Sequence of chain 2.A:
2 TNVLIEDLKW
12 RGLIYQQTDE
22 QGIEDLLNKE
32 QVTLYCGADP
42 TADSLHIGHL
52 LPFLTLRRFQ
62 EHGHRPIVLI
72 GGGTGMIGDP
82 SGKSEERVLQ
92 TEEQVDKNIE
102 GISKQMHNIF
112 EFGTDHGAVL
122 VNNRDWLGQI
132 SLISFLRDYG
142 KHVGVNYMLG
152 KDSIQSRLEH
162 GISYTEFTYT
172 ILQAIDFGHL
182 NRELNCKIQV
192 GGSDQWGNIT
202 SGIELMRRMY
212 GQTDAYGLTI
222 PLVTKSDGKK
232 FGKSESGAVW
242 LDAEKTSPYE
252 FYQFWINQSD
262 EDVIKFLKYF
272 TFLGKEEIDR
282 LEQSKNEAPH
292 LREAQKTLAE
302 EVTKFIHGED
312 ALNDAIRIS

The protein below binds the small molecule below.
Small molecule (SMILES): N[C@@H](Cc1ccc(O)cc1)C(=O)N[C@H](C(=O)O)[C@H]1[C@H](O)[C@]2(O)CO[C@@H]([C@@H]2O)N1O

Binding-site contacts:
Ligand atom O18 contacts residue ASP80 of chain 2.A at 3.6 Å (salt-bridge).
Ligand atom N16 contacts residue ASP80 of chain 2.A at 2.7 Å (salt-bridge).
Ligand atom N5 contacts residue GLY38 of chain 2.A at 3.5 Å (h-bond).
Ligand atom C17 contacts residue GLN196 of chain 2.A at 3.1 Å.
Ligand atom C14 contacts residue TYR170 of chain 2.A at 3.5 Å (hydrophobic).
Ligand atom C11 contacts residue TYR36 of chain 2.A at 3.5 Å (hydrophobic).
Ligand atom C8 contacts residue THR75 of chain 2.A at 3.8 Å.
Ligand atom C2 contacts residue HIS50 of chain 2.A at 3.8 Å.
Ligand atom O13 contacts residue ASP177 of chain 2.A at 3.3 Å.
Ligand atom C10 contacts residue GLN174 of chain 2.A at 2.9 Å.
Ligand atom O13 contacts residue LEU70 of chain 2.A at 2.6 Å.
Ligand atom C15 contacts residue GLN196 of chain 2.A at 3.1 Å.
Ligand atom O22 contacts residue ALA39 of chain 2.A at 3.4 Å.
Ligand atom C15 contacts residue GLN174 of chain 2.A at 3.5 Å.
Ligand atom O13 contacts residue TYR36 of chain 2.A at 2.7 Å (h-bond).
Ligand atom O28 contacts residue GLY38 of chain 2.A at 2.4 Å (h-bond).
Ligand atom N16 contacts residue GLN174 of chain 2.A at 2.9 Å (h-bond).
Ligand atom O18 contacts residue GLN196 of chain 2.A at 2.6 Å (h-bond).
Ligand atom O64 contacts residue HIS50 of chain 2.A at 2.8 Å (h-bond).
Ligand atom C21 contacts residue ASP40 of chain 2.A at 3.6 Å.
Ligand atom N19 contacts residue GLY38 of chain 2.A at 3.4 Å (h-bond).
Ligand atom O31 contacts residue PRO53 of chain 2.A at 3.7 Å.
Ligand atom C12 contacts residue ASP177 of chain 2.A at 3.8 Å.
Ligand atom C12 contacts residue LEU70 of chain 2.A at 3.2 Å (hydrophobic).
Ligand atom C6 contacts residue GLY38 of chain 2.A at 3.5 Å.
Ligand atom O32 contacts residue ASP195 of chain 2.A at 2.7 Å (salt-bridge).
Ligand atom C7 contacts residue LEU70 of chain 2.A at 3.1 Å (hydrophobic).
Ligand atom C21 contacts residue ALA39 of chain 2.A at 3.3 Å (hydrophobic).
Ligand atom N16 contacts residue GLN196 of chain 2.A at 3.1 Å (h-bond).
Ligand atom N16 contacts residue TYR170 of chain 2.A at 2.9 Å (h-bond).
Ligand atom C7 contacts residue ASN124 of chain 2.A at 3.6 Å.
Ligand atom O23 contacts residue ASP40 of chain 2.A at 2.5 Å (salt-bridge).
Ligand atom O23 contacts residue ALA39 of chain 2.A at 2.8 Å.
Ligand atom C9 contacts residue GLN174 of chain 2.A at 3.5 Å.
Ligand atom C12 contacts residue GLN174 of chain 2.A at 3.6 Å.
Ligand atom C12 contacts residue TYR36 of chain 2.A at 3.5 Å (hydrophobic).
Ligand atom O31 contacts residue CYS37 of chain 2.A at 3.8 Å.
Ligand atom O29 contacts residue HIS50 of chain 2.A at 3.2 Å.
Ligand atom C11 contacts residue GLN174 of chain 2.A at 3.0 Å.
Ligand atom O29 contacts residue GLY49 of chain 2.A at 3.4 Å (h-bond).